Sequence of chain 2.C:
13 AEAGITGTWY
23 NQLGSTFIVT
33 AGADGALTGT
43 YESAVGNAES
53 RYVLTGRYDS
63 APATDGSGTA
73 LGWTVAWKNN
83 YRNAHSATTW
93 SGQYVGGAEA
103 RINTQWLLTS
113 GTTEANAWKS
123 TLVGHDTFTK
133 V

Sequence of chain 1.A:
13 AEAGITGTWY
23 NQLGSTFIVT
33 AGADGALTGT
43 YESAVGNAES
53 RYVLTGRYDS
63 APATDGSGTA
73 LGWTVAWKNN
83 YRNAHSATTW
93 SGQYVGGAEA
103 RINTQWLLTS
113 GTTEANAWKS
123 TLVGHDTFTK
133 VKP

Binding-site contacts:
Ligand atom NE2 contacts residue SER88 of chain 2.C at 3.0 Å (h-bond).
Ligand atom CB contacts residue TRP120 of chain 1.A at 3.7 Å (hydrophobic).
Ligand atom CE1 contacts residue TRP79 of chain 2.C at 3.4 Å (hydrophobic).
Ligand atom CD contacts residue THR90 of chain 2.C at 3.9 Å.
Ligand atom OE1 contacts residue TRP79 of chain 2.C at 3.7 Å.
Ligand atom CE1 contacts residue SER112 of chain 2.C at 3.8 Å.
Ligand atom CB contacts residue LYS121 of chain 1.A at 3.9 Å.
Ligand atom OD1 contacts residue ASN23 of chain 2.C at 3.1 Å (h-bond).
Ligand atom CG contacts residue TRP79 of chain 2.C at 3.8 Å (hydrophobic).
Ligand atom CB contacts residue TYR54 of chain 2.C at 3.6 Å (hydrophobic).
Ligand atom O contacts residue SER27 of chain 2.C at 3.5 Å (h-bond).
Ligand atom O contacts residue TRP120 of chain 1.A at 3.8 Å.
Ligand atom OE1 contacts residue THR90 of chain 2.C at 2.8 Å (h-bond).
Ligand atom CD2 contacts residue LYS121 of chain 1.A at 3.7 Å.
Ligand atom CB contacts residue TRP79 of chain 2.C at 3.9 Å (hydrophobic).
Ligand atom CB contacts residue TRP79 of chain 2.C at 3.7 Å (hydrophobic).
Ligand atom CB contacts residue TRP120 of chain 1.A at 3.9 Å (hydrophobic).
Ligand atom OD1 contacts residue TYR43 of chain 2.C at 3.6 Å.
Ligand atom ND2 contacts residue LEU25 of chain 2.C at 3.6 Å.
Ligand atom O contacts residue SER45 of chain 2.C at 3.6 Å.
Ligand atom CG contacts residue TYR43 of chain 2.C at 3.8 Å (hydrophobic).
Ligand atom CZ contacts residue SER112 of chain 2.C at 3.5 Å.
Ligand atom CD contacts residue ALA86 of chain 2.C at 3.7 Å (hydrophobic).
Ligand atom ND2 contacts residue TRP120 of chain 1.A at 3.7 Å.
Ligand atom NE2 contacts residue TRP108 of chain 2.C at 3.5 Å.
Ligand atom OE1 contacts residue LEU110 of chain 2.C at 3.7 Å.
Ligand atom NE2 contacts residue TRP79 of chain 2.C at 3.4 Å.
Ligand atom O contacts residue TYR43 of chain 2.C at 2.9 Å (h-bond).
Ligand atom CA contacts residue TRP79 of chain 2.C at 3.7 Å (hydrophobic).
Ligand atom CD2 contacts residue SER88 of chain 2.C at 3.5 Å.
Ligand atom CB contacts residue LEU25 of chain 2.C at 3.8 Å (hydrophobic).
Ligand atom CG contacts residue TYR54 of chain 2.C at 3.4 Å (hydrophobic).
Ligand atom CE2 contacts residue LEU124 of chain 2.C at 3.7 Å (hydrophobic).
Ligand atom NE2 contacts residue LEU110 of chain 2.C at 3.6 Å.
Ligand atom CG contacts residue LEU25 of chain 2.C at 3.3 Å (hydrophobic).
Ligand atom OD1 contacts residue LEU25 of chain 2.C at 3.4 Å.
Ligand atom O contacts residue SER45 of chain 2.C at 2.7 Å (h-bond).
Ligand atom C contacts residue SER45 of chain 2.C at 3.9 Å.
Ligand atom N contacts residue LYS121 of chain 1.A at 3.5 Å.
Ligand atom OD1 contacts residue SER27 of chain 2.C at 2.9 Å (h-bond).

A protein and the small-molecule ligand that binds it are described below.
Small molecule (SMILES): C[C@@H](O)[C@H](NC(=O)[C@H](CC(N)=O)NC(=O)[C@H](CCC(N)=O)NC(=O)[C@@H]1CCCN1C(=O)[C@H](Cc1c[nH]cn1)NC(=O)[C@H](CO)NC(=O)[C@@H]([NH3+])Cc1ccccc1)C(=O)O